Binding-site contacts:
Ligand atom S04 contacts residue CYS335 of chain 1.A at 2.2 Å (h-bond).
Ligand atom C18 contacts residue CYS335 of chain 1.A at 3.2 Å (hydrophobic).
Ligand atom S02 contacts residue JJI1 of chain 1.B at 3.4 Å.
Ligand atom C03 contacts residue JJI1 of chain 1.B at 3.3 Å.
Ligand atom C12 contacts residue PHE332 of chain 1.A at 3.4 Å (hydrophobic).
Ligand atom O01 contacts residue JJI1 of chain 1.B at 3.7 Å.
Ligand atom C09 contacts residue JJI1 of chain 1.B at 3.5 Å.
Ligand atom C13 contacts residue PHE332 of chain 1.A at 3.8 Å (hydrophobic).
Ligand atom C14 contacts residue PHE979 of chain 1.A at 3.8 Å (hydrophobic).
Ligand atom O02 contacts residue SER975 of chain 1.A at 3.7 Å.
Ligand atom S03 contacts residue PHE332 of chain 1.A at 3.1 Å.
Ligand atom N05 contacts residue PHE979 of chain 1.A at 3.7 Å.
Ligand atom C16 contacts residue JJI1 of chain 1.B at 3.2 Å.
Ligand atom O02 contacts residue PHE724 of chain 1.A at 3.7 Å.
Ligand atom N04 contacts residue JJI1 of chain 1.B at 3.6 Å.
Ligand atom C08 contacts residue PHE979 of chain 1.A at 3.6 Å (hydrophobic).
Ligand atom S02 contacts residue ALA983 of chain 1.A at 3.3 Å.
Ligand atom C18 contacts residue ILE336 of chain 1.A at 3.7 Å (hydrophobic).
Ligand atom C12 contacts residue PHE979 of chain 1.A at 3.4 Å (hydrophobic).
Ligand atom S01 contacts residue PHE339 of chain 1.A at 3.5 Å.
Ligand atom C17 contacts residue PHE332 of chain 1.A at 3.7 Å (hydrophobic).
Ligand atom O02 contacts residue PHE979 of chain 1.A at 2.9 Å.
Ligand atom O01 contacts residue GLN986 of chain 1.A at 3.5 Å.
Ligand atom C11 contacts residue PHE979 of chain 1.A at 3.4 Å (hydrophobic).
Ligand atom C17 contacts residue TYR306 of chain 1.A at 3.1 Å (hydrophobic).
Ligand atom C04 contacts residue PHE339 of chain 1.A at 3.6 Å (hydrophobic).
Ligand atom C07 contacts residue JJI1 of chain 1.B at 3.6 Å.
Ligand atom S04 contacts residue JJI1 of chain 1.B at 3.8 Å.
Ligand atom O03 contacts residue MET68 of chain 1.A at 3.8 Å.
Ligand atom N05 contacts residue JJI1 of chain 1.B at 3.7 Å.
Ligand atom C08 contacts residue JJI1 of chain 1.B at 3.5 Å.
Ligand atom S03 contacts residue PHE979 of chain 1.A at 3.1 Å.
Ligand atom C05 contacts residue JJI1 of chain 1.B at 3.7 Å.
Ligand atom N02 contacts residue JJI1 of chain 1.B at 3.7 Å.
Ligand atom C04 contacts residue JJI1 of chain 1.B at 3.6 Å.
Ligand atom S02 contacts residue PHE979 of chain 1.A at 3.7 Å.
Ligand atom C09 contacts residue PHE979 of chain 1.A at 3.5 Å (hydrophobic).
Ligand atom C14 contacts residue PHE332 of chain 1.A at 3.4 Å (hydrophobic).
Ligand atom C10 contacts residue PHE979 of chain 1.A at 3.2 Å (hydrophobic).
Ligand atom C01 contacts residue ILE336 of chain 1.A at 3.5 Å (hydrophobic).

The small molecule below binds the protein below.
Small molecule (SMILES): C[C@@H]1NC(=O)c2csc(n2)[C@H](CS)NC(=O)c2csc(n2)[C@H](C)NC(=O)c2csc1n2

Sequence of chain 1.A:
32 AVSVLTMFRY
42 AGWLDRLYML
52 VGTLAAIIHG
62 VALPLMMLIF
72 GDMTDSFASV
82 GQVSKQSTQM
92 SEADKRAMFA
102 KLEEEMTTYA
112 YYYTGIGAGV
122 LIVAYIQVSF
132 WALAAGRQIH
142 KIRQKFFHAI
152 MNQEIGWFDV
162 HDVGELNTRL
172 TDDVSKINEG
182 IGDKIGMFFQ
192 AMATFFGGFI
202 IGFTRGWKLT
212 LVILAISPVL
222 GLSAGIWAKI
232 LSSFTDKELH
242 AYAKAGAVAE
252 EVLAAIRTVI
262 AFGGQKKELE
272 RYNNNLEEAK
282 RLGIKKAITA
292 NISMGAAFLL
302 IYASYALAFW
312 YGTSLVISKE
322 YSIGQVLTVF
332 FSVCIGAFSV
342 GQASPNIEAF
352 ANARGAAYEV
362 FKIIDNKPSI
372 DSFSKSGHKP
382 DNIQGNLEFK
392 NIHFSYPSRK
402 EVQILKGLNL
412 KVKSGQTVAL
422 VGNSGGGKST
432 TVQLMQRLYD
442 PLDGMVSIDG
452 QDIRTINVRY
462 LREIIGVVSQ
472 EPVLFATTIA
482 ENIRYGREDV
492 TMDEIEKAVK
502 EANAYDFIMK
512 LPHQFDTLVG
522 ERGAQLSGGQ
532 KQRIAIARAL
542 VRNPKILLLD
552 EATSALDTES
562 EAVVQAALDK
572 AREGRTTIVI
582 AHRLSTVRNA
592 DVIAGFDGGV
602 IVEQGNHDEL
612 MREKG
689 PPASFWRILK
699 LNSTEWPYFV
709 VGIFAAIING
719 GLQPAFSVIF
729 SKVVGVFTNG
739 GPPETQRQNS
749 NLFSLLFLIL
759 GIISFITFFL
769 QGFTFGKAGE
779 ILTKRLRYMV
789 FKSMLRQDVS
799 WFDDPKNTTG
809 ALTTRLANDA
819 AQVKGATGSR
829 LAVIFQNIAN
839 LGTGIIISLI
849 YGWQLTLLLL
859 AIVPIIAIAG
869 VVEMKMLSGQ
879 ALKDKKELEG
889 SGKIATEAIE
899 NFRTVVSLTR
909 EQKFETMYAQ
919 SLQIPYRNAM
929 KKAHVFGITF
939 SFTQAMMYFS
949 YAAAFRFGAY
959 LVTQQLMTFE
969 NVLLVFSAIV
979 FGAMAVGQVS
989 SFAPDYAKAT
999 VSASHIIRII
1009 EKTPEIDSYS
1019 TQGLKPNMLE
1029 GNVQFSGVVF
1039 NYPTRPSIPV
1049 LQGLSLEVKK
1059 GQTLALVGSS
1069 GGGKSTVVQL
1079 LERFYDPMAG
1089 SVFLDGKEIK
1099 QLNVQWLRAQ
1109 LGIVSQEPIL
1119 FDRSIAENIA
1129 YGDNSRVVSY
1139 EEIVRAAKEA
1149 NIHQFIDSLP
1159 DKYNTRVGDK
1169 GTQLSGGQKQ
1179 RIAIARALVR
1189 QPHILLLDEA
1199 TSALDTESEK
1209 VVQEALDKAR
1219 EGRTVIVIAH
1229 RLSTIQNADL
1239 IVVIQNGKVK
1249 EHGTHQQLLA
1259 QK